Binding-site contacts:
Ligand atom C1 contacts residue ASN212 of chain 14.H at 1.4 Å.
Ligand atom N2 contacts residue ASN212 of chain 14.H at 2.9 Å (h-bond).
Ligand atom C4 contacts residue ASN212 of chain 14.H at 4.2 Å.
Ligand atom C7 contacts residue ASN212 of chain 14.H at 4.0 Å.
Ligand atom C3 contacts residue ASN212 of chain 14.H at 3.8 Å.
Ligand atom N2 contacts residue ILE211 of chain 14.H at 4.5 Å.
Ligand atom O6 contacts residue ASN212 of chain 14.H at 4.3 Å.
Ligand atom C2 contacts residue ASN212 of chain 14.H at 2.5 Å.
Ligand atom O5 contacts residue ASN212 of chain 14.H at 2.4 Å (h-bond).
Ligand atom C5 contacts residue ASN212 of chain 14.H at 3.7 Å.
Ligand atom C1 contacts residue ILE211 of chain 14.H at 4.3 Å (hydrophobic).

A protein and the small-molecule ligand that binds it are described below.
Small molecule (SMILES): CC(=O)N[C@@H]1[C@@H](O)[C@H](O)[C@@H](CO)O[C@H]1O

Sequence of chain 14.H:
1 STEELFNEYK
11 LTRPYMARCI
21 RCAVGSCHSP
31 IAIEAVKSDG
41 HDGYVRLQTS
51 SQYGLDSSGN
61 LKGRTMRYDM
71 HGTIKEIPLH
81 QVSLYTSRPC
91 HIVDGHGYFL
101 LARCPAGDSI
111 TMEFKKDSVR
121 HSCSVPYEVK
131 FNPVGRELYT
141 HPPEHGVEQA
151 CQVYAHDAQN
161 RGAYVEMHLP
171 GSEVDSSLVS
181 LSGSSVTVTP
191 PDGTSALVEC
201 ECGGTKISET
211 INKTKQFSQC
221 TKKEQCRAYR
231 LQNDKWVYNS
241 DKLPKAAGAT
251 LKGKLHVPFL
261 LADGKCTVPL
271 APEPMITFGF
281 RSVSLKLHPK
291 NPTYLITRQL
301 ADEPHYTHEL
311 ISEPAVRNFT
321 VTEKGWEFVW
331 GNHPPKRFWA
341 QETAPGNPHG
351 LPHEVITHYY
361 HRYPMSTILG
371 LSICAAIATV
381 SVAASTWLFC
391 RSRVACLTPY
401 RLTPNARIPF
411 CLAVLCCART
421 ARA